Sequence of chain 2.A:
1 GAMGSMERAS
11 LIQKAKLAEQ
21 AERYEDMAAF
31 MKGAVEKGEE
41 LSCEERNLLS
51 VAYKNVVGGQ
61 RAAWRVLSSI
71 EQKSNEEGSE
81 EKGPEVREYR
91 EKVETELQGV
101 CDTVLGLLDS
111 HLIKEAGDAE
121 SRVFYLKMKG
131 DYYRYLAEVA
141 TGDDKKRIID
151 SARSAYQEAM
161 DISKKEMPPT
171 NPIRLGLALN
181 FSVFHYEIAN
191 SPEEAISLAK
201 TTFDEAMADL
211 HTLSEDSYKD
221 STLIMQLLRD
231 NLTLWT

Binding-site contacts:
Ligand atom N contacts residue LEU179 of chain 2.A at 3.5 Å.
Ligand atom O3P contacts residue ARG134 of chain 2.A at 2.8 Å (salt-bridge).
Ligand atom CB contacts residue ASN231 of chain 2.A at 3.7 Å.
Ligand atom N contacts residue ASN180 of chain 2.A at 2.8 Å (h-bond).
Ligand atom CG contacts residue VAL51 of chain 2.A at 3.7 Å (hydrophobic).
Ligand atom CG contacts residue LYS54 of chain 2.A at 3.6 Å.
Ligand atom OG contacts residue ASN180 of chain 2.A at 3.1 Å (h-bond).
Ligand atom CB contacts residue ASN47 of chain 2.A at 3.6 Å.
Ligand atom N contacts residue GLU187 of chain 2.A at 3.4 Å (salt-bridge).
Ligand atom O contacts residue ASN231 of chain 2.A at 3.0 Å (h-bond).
Ligand atom CB contacts residue VAL51 of chain 2.A at 3.4 Å (hydrophobic).
Ligand atom CD contacts residue LEU227 of chain 2.A at 3.6 Å (hydrophobic).
Ligand atom O2P contacts residue ARG61 of chain 2.A at 2.9 Å (salt-bridge).
Ligand atom O contacts residue LEU179 of chain 2.A at 3.7 Å.
Ligand atom N contacts residue ASN47 of chain 2.A at 3.0 Å (h-bond).
Ligand atom CB contacts residue ASN180 of chain 2.A at 3.5 Å.
Ligand atom CA contacts residue LEU179 of chain 2.A at 3.7 Å (hydrophobic).
Ligand atom OG contacts residue ASN47 of chain 2.A at 3.6 Å.
Ligand atom OG contacts residue LYS127 of chain 2.A at 3.0 Å (salt-bridge).
Ligand atom O contacts residue LYS54 of chain 2.A at 2.9 Å (salt-bridge).
Ligand atom CB contacts residue TRP235 of chain 2.A at 3.6 Å (hydrophobic).
Ligand atom ND1 contacts residue ASN231 of chain 2.A at 3.2 Å (h-bond).
Ligand atom CB contacts residue GLU187 of chain 2.A at 3.6 Å.
Ligand atom CG contacts residue SER50 of chain 2.A at 3.5 Å.
Ligand atom C contacts residue LEU179 of chain 2.A at 3.5 Å (hydrophobic).
Ligand atom O1P contacts residue ARG134 of chain 2.A at 2.8 Å (salt-bridge).
Ligand atom P contacts residue ARG61 of chain 2.A at 3.7 Å.
Ligand atom O1P contacts residue ARG61 of chain 2.A at 2.9 Å (salt-bridge).
Ligand atom CB contacts residue ASN180 of chain 2.A at 3.3 Å.
Ligand atom CA contacts residue ASN180 of chain 2.A at 3.7 Å.
Ligand atom N contacts residue ASN231 of chain 2.A at 2.9 Å (h-bond).
Ligand atom CB contacts residue ASN47 of chain 2.A at 3.6 Å.
Ligand atom CB contacts residue ASN231 of chain 2.A at 3.7 Å.
Ligand atom C contacts residue ASN47 of chain 2.A at 3.7 Å.
Ligand atom CA contacts residue ASN231 of chain 2.A at 3.5 Å.
Ligand atom O3P contacts residue TYR135 of chain 2.A at 2.6 Å (h-bond).
Ligand atom CA contacts residue ASN180 of chain 2.A at 3.4 Å.
Ligand atom C contacts residue ASN231 of chain 2.A at 3.7 Å.
Ligand atom O contacts residue VAL183 of chain 2.A at 3.4 Å.
Ligand atom C contacts residue ASN180 of chain 2.A at 3.5 Å.

A protein and the small-molecule ligand that binds it are described below.
Small molecule (SMILES): C[C@H](N)C(=O)N[C@@H](Cc1c[nH]cn1)C(=O)N[C@@H](COP(=O)(O)O)C(=O)N[C@@H](CO)C(=O)N1CCC[C@H]1C(=O)N[C@@H](C)CC(=O)N[C@H](C=O)CO